Sequence of chain 1.B:
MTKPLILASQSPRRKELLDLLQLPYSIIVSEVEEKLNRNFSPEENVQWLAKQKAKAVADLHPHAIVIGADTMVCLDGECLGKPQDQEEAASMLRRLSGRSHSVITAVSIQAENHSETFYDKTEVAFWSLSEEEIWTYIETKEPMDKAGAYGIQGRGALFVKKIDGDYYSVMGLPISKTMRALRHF

Binding-site contacts:
Ligand atom O1A contacts residue DUT1 of chain 1.G at 2.8 Å (h-bond).
Ligand atom O2B contacts residue LYS55 of chain 1.A at 3.8 Å.
Ligand atom PB contacts residue LYS51 of chain 1.B at 4.0 Å.
Ligand atom O3A contacts residue LYS55 of chain 1.A at 3.7 Å.
Ligand atom PB contacts residue LYS55 of chain 1.A at 3.8 Å.
Ligand atom O3B contacts residue DUT1 of chain 1.G at 3.2 Å (h-bond).
Ligand atom C4 contacts residue TRP48 of chain 1.A at 3.9 Å (hydrophobic).
Ligand atom O2G contacts residue DUT1 of chain 1.G at 3.0 Å.
Ligand atom PA contacts residue DUT1 of chain 1.G at 3.6 Å.
Ligand atom O2A contacts residue LYS51 of chain 1.A at 3.1 Å (salt-bridge).
Ligand atom O1A contacts residue LYS51 of chain 1.A at 3.5 Å.
Ligand atom O2B contacts residue LYS51 of chain 1.B at 3.3 Å (salt-bridge).
Ligand atom C2 contacts residue TRP48 of chain 1.A at 3.4 Å (hydrophobic).
Ligand atom O3A contacts residue LYS51 of chain 1.A at 3.0 Å.
Ligand atom O1B contacts residue LYS51 of chain 1.B at 3.5 Å.
Ligand atom O1G contacts residue DUT1 of chain 1.G at 2.5 Å (h-bond).
Ligand atom O1G contacts residue LYS55 of chain 1.A at 3.6 Å (salt-bridge).
Ligand atom O3B contacts residue LYS55 of chain 1.A at 3.0 Å (salt-bridge).
Ligand atom PB contacts residue LYS55 of chain 1.B at 4.0 Å.
Ligand atom PG contacts residue LYS55 of chain 1.A at 4.0 Å.
Ligand atom N1 contacts residue TRP48 of chain 1.A at 3.2 Å (h-bond).
Ligand atom O2 contacts residue TRP48 of chain 1.A at 3.5 Å.
Ligand atom O1B contacts residue DUT1 of chain 1.G at 4.0 Å.
Ligand atom O5' contacts residue DUT1 of chain 1.G at 2.6 Å (h-bond).
Ligand atom C2' contacts residue PHE40 of chain 1.A at 3.8 Å (hydrophobic).
Ligand atom N3 contacts residue TRP48 of chain 1.A at 3.5 Å.
Ligand atom O4' contacts residue TRP48 of chain 1.A at 2.8 Å (h-bond).
Ligand atom O1B contacts residue LYS55 of chain 1.B at 3.0 Å (salt-bridge).
Ligand atom C5' contacts residue DUT1 of chain 1.G at 2.8 Å.
Ligand atom PG contacts residue DUT1 of chain 1.G at 3.1 Å.
Ligand atom PG contacts residue LYS51 of chain 1.B at 3.8 Å.
Ligand atom C1' contacts residue TRP48 of chain 1.A at 3.2 Å (hydrophobic).
Ligand atom O1A contacts residue LYS55 of chain 1.A at 3.2 Å (salt-bridge).
Ligand atom PA contacts residue LYS51 of chain 1.A at 3.5 Å.
Ligand atom C6 contacts residue TRP48 of chain 1.A at 3.7 Å (hydrophobic).
Ligand atom O2B contacts residue LYS51 of chain 1.A at 3.8 Å.
Ligand atom O1A contacts residue TRP48 of chain 1.A at 3.8 Å.
Ligand atom O2A contacts residue TRP48 of chain 1.A at 3.4 Å.
Ligand atom O2G contacts residue LYS51 of chain 1.B at 2.4 Å (salt-bridge).
Ligand atom O3G contacts residue DUT1 of chain 1.G at 2.4 Å (h-bond).

A small-molecule ligand and the protein it binds are described below.
Small molecule (SMILES): O=c1ccn([C@H]2C[C@H](O)[C@@H](CO[P](=O)(O)O[P](=O)(O)OP(=O)(O)O)O2)c(=O)[nH]1

Sequence of chain 1.A:
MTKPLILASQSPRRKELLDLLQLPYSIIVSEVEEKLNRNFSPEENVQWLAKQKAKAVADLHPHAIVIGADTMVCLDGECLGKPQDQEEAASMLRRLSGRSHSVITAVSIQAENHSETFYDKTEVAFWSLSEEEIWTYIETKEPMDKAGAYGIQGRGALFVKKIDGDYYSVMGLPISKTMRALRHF